Sequence of chain 1.B:
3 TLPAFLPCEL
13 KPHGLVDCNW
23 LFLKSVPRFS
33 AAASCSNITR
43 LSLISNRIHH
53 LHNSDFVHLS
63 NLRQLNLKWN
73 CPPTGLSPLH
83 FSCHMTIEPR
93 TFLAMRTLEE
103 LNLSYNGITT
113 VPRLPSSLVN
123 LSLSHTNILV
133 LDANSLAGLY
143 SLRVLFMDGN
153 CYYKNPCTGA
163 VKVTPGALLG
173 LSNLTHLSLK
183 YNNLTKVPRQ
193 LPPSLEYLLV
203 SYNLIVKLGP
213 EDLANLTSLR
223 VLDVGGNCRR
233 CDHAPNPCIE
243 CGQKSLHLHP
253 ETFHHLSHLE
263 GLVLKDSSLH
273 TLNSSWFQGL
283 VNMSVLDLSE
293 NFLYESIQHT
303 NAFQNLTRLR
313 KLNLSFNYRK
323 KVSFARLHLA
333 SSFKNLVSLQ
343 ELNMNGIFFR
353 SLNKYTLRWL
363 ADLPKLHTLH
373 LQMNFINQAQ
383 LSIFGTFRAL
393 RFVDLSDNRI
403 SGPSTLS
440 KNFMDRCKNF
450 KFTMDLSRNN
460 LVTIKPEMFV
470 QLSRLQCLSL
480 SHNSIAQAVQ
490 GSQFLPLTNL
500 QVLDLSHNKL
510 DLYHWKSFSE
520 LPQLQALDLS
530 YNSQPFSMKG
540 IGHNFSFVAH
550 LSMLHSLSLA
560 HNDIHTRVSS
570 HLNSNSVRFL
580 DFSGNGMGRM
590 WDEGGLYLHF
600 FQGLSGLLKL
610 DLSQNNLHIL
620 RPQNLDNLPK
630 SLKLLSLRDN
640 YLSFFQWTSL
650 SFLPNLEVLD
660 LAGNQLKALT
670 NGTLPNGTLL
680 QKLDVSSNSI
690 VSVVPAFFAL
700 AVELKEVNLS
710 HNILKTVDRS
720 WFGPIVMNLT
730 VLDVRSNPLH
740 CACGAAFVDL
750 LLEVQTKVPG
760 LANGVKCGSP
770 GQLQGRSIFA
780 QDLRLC

Binding-site contacts:
Ligand atom O7 contacts residue ASN284 of chain 1.B at 3.3 Å (h-bond).
Ligand atom C1 contacts residue ARG310 of chain 1.B at 4.3 Å.
Ligand atom C7 contacts residue VAL283 of chain 1.B at 4.4 Å (hydrophobic).
Ligand atom C4 contacts residue ASN284 of chain 1.B at 4.3 Å.
Ligand atom C2 contacts residue ASN284 of chain 1.B at 2.5 Å.
Ligand atom C7 contacts residue ASN284 of chain 1.B at 3.4 Å.
Ligand atom N2 contacts residue VAL283 of chain 1.B at 4.4 Å.
Ligand atom C7 contacts residue HIS260 of chain 1.B at 3.4 Å.
Ligand atom C3 contacts residue ASN284 of chain 1.B at 3.8 Å.
Ligand atom C8 contacts residue SER259 of chain 1.B at 3.8 Å.
Ligand atom C8 contacts residue HIS260 of chain 1.B at 3.6 Å.
Ligand atom C5 contacts residue ASN284 of chain 1.B at 3.6 Å.
Ligand atom C7 contacts residue SER259 of chain 1.B at 4.2 Å.
Ligand atom O7 contacts residue SER259 of chain 1.B at 4.0 Å.
Ligand atom N2 contacts residue ASN284 of chain 1.B at 3.0 Å (h-bond).
Ligand atom C8 contacts residue VAL283 of chain 1.B at 4.2 Å (hydrophobic).
Ligand atom O5 contacts residue ASN284 of chain 1.B at 2.3 Å (h-bond).
Ligand atom C1 contacts residue ASN284 of chain 1.B at 1.4 Å.
Ligand atom O7 contacts residue HIS260 of chain 1.B at 2.7 Å (h-bond).

This protein binds this small molecule.
Small molecule (SMILES): CC(=O)N[C@H]1[C@H](O[C@H]2[C@H](O)[C@@H](NC(C)=O)CO[C@@H]2CO)O[C@H](CO)[C@@H](O)[C@@H]1O